Sequence of chain 1.A:
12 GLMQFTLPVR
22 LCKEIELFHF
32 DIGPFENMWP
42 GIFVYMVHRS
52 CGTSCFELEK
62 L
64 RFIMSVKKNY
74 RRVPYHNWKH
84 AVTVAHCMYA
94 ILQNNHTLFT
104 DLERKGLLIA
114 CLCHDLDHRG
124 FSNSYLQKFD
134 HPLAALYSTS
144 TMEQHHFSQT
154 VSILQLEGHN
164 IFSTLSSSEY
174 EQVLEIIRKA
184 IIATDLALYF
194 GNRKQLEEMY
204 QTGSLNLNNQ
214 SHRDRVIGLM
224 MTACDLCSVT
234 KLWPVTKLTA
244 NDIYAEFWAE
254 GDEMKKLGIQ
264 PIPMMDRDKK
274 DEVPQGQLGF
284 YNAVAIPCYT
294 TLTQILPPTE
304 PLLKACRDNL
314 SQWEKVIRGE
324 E

Binding-site contacts:
Ligand atom N18 contacts residue GLN280 of chain 1.A at 3.0 Å (h-bond).
Ligand atom C1 contacts residue MET267 of chain 1.A at 3.6 Å (hydrophobic).
Ligand atom N4 contacts residue GLY279 of chain 1.A at 3.9 Å.
Ligand atom C1 contacts residue GLY279 of chain 1.A at 3.5 Å.
Ligand atom C1 contacts residue TYR247 of chain 1.A at 3.5 Å (hydrophobic).
Ligand atom S13 contacts residue TYR247 of chain 1.A at 3.9 Å.
Ligand atom C12 contacts residue LYS272 of chain 1.A at 3.6 Å.
Ligand atom C6 contacts residue TYR247 of chain 1.A at 3.5 Å (hydrophobic).
Ligand atom C20 contacts residue PHE250 of chain 1.A at 3.5 Å (hydrophobic).
Ligand atom O23 contacts residue PHE283 of chain 1.A at 3.6 Å.
Ligand atom C17 contacts residue PHE283 of chain 1.A at 3.8 Å (hydrophobic).
Ligand atom C2 contacts residue GLY279 of chain 1.A at 3.8 Å.
Ligand atom S13 contacts residue PHE283 of chain 1.A at 3.5 Å.
Ligand atom N11 contacts residue PRO266 of chain 1.A at 3.6 Å.
Ligand atom C12 contacts residue VAL276 of chain 1.A at 3.6 Å (hydrophobic).
Ligand atom C22 contacts residue ILE246 of chain 1.A at 3.8 Å (hydrophobic).
Ligand atom C3 contacts residue GLY279 of chain 1.A at 3.6 Å.
Ligand atom C6 contacts residue MET267 of chain 1.A at 3.9 Å (hydrophobic).
Ligand atom C20 contacts residue PHE283 of chain 1.A at 3.8 Å (hydrophobic).
Ligand atom C14 contacts residue LYS272 of chain 1.A at 3.4 Å.
Ligand atom N4 contacts residue MET267 of chain 1.A at 3.7 Å.
Ligand atom C5 contacts residue MET267 of chain 1.A at 3.6 Å (hydrophobic).
Ligand atom C15 contacts residue TYR247 of chain 1.A at 3.5 Å (hydrophobic).
Ligand atom C9 contacts residue TYR247 of chain 1.A at 3.5 Å (hydrophobic).
Ligand atom C6 contacts residue VAL276 of chain 1.A at 3.7 Å (hydrophobic).
Ligand atom O23 contacts residue LEU229 of chain 1.A at 3.7 Å.
Ligand atom N7 contacts residue MET267 of chain 1.A at 3.7 Å.
Ligand atom C16 contacts residue GLN280 of chain 1.A at 3.7 Å.
Ligand atom N11 contacts residue MET267 of chain 1.A at 3.7 Å.
Ligand atom C12 contacts residue GLU275 of chain 1.A at 3.6 Å.
Ligand atom N4 contacts residue TYR247 of chain 1.A at 2.5 Å (h-bond).
Ligand atom N7 contacts residue GLY279 of chain 1.A at 3.4 Å (h-bond).
Ligand atom C15 contacts residue GLN280 of chain 1.A at 3.4 Å.
Ligand atom C2 contacts residue MET267 of chain 1.A at 3.6 Å (hydrophobic).
Ligand atom S13 contacts residue GLN280 of chain 1.A at 3.8 Å.
Ligand atom C14 contacts residue PRO266 of chain 1.A at 3.6 Å (hydrophobic).
Ligand atom C14 contacts residue GLU275 of chain 1.A at 3.5 Å.
Ligand atom C21 contacts residue ILE246 of chain 1.A at 3.8 Å (hydrophobic).
Ligand atom C19 contacts residue PHE283 of chain 1.A at 3.5 Å (hydrophobic).
Ligand atom C9 contacts residue GLY279 of chain 1.A at 3.6 Å.

The small molecule below binds the protein below.
Small molecule (SMILES): COc1c(C)cnc(CSc2nc3ccc4ncccc4c3[nH]2)c1C